Sequence of chain 1.A:
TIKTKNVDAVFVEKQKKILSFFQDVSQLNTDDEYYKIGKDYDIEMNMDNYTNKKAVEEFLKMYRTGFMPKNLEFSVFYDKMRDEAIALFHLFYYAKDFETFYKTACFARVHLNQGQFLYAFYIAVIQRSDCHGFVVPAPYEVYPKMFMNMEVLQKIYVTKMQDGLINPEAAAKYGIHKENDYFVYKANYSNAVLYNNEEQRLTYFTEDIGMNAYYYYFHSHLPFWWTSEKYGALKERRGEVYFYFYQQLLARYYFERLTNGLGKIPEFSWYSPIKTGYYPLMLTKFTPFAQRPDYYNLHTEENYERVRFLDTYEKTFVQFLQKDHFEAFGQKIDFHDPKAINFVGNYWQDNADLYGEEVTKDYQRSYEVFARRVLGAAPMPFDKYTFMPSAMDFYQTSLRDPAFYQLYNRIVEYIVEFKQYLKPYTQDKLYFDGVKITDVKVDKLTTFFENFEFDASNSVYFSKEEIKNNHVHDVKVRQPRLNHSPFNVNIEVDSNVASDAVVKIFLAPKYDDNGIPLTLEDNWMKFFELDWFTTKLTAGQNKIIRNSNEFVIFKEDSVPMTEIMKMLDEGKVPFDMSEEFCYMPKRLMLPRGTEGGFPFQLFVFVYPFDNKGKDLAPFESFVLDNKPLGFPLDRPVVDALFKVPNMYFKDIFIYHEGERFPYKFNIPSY

Binding-site contacts:
Ligand atom O5 contacts residue ALA215 of chain 1.E at 4.0 Å.
Ligand atom C2 contacts residue ASN211 of chain 1.E at 2.6 Å.
Ligand atom C8 contacts residue ASN689 of chain 1.E at 4.1 Å.
Ligand atom O5 contacts residue ASN211 of chain 1.E at 2.2 Å (h-bond).
Ligand atom C8 contacts residue TYR197 of chain 1.E at 4.0 Å (hydrophobic).
Ligand atom O4 contacts residue VAL85 of chain 1.C at 4.0 Å.
Ligand atom N2 contacts residue ASN211 of chain 1.E at 3.0 Å (h-bond).
Ligand atom O6 contacts residue ALA215 of chain 1.E at 3.9 Å.
Ligand atom O3 contacts residue ASN689 of chain 1.E at 3.7 Å.
Ligand atom C3 contacts residue ASN689 of chain 1.E at 3.5 Å.
Ligand atom O7 contacts residue ASN211 of chain 1.E at 3.6 Å.
Ligand atom C7 contacts residue ILE690 of chain 1.E at 4.2 Å (hydrophobic).
Ligand atom C8 contacts residue LYS209 of chain 1.E at 3.3 Å.
Ligand atom N2 contacts residue ASN689 of chain 1.E at 3.2 Å (h-bond).
Ligand atom C1 contacts residue ASN211 of chain 1.E at 1.4 Å.
Ligand atom O7 contacts residue ILE690 of chain 1.E at 3.4 Å.
Ligand atom C3 contacts residue ASN211 of chain 1.E at 3.8 Å.
Ligand atom C5 contacts residue ASN211 of chain 1.E at 3.6 Å.
Ligand atom O5 contacts residue PRO691 of chain 1.E at 4.3 Å.
Ligand atom C6 contacts residue TYR686 of chain 1.E at 3.9 Å (hydrophobic).
Ligand atom C7 contacts residue ASN211 of chain 1.E at 3.5 Å.
Ligand atom C5 contacts residue TYR686 of chain 1.E at 4.2 Å (hydrophobic).
Ligand atom C8 contacts residue LYS178 of chain 1.E at 4.1 Å.
Ligand atom C2 contacts residue ASN689 of chain 1.E at 3.9 Å.
Ligand atom O4 contacts residue PHE87 of chain 1.C at 4.0 Å.
Ligand atom O7 contacts residue LYS178 of chain 1.E at 3.6 Å.
Ligand atom C1 contacts residue ASN689 of chain 1.E at 4.0 Å.
Ligand atom O6 contacts residue PRO691 of chain 1.E at 3.9 Å.
Ligand atom O5 contacts residue TYR686 of chain 1.E at 4.1 Å.
Ligand atom C8 contacts residue ALA210 of chain 1.E at 4.2 Å (hydrophobic).
Ligand atom O7 contacts residue GLU174 of chain 1.E at 3.5 Å (salt-bridge).
Ligand atom O6 contacts residue PRO89 of chain 1.C at 3.4 Å.
Ligand atom O6 contacts residue LYS196 of chain 1.E at 3.7 Å.
Ligand atom O3 contacts residue PRO691 of chain 1.E at 3.7 Å.
Ligand atom C8 contacts residue TYR686 of chain 1.E at 3.9 Å (hydrophobic).
Ligand atom O4 contacts residue ILE690 of chain 1.E at 3.6 Å.
Ligand atom C8 contacts residue PRO540 of chain 1.A at 4.0 Å (hydrophobic).
Ligand atom C4 contacts residue ASN211 of chain 1.E at 4.2 Å.
Ligand atom O4 contacts residue GLY86 of chain 1.C at 3.2 Å.
Ligand atom C7 contacts residue ASN689 of chain 1.E at 4.1 Å.

The protein below binds the small molecule below.
Small molecule (SMILES): CC(=O)N[C@H]1[C@H](O[C@H]2[C@H](O)[C@@H](NC(C)=O)CO[C@@H]2CO)O[C@H](CO)[C@@H](O[C@@H]2O[C@H](CO[C@H]3O[C@H](CO)[C@@H](O)[C@H](O)[C@@H]3O)[C@@H](O)[C@H](O[C@@H]3O[C@H](CO)[C@@H](O)[C@H](O[C@@H]4O[C@H](CO)[C@@H](O)[C@H](O)[C@@H]4O)[C@@H]3O)[C@@H]2O)[C@@H]1O

Sequence of chain 1.C:
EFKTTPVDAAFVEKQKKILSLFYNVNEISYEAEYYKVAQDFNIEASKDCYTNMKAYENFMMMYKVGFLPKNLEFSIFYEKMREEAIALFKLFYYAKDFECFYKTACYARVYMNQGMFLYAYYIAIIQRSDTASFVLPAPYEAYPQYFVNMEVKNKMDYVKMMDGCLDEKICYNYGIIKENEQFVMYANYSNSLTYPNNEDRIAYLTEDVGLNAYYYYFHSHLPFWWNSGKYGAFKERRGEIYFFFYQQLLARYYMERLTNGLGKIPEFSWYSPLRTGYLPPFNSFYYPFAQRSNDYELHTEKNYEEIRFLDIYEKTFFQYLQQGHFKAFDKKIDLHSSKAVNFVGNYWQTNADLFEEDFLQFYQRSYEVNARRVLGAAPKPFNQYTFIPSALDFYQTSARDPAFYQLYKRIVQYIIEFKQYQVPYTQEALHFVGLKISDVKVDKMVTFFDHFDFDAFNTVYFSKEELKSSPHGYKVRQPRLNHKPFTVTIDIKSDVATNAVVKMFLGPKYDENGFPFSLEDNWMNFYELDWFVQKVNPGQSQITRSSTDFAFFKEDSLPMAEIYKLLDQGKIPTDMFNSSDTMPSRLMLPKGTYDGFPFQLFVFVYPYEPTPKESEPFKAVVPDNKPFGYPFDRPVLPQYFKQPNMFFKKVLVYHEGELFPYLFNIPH

Sequence of chain 1.E:
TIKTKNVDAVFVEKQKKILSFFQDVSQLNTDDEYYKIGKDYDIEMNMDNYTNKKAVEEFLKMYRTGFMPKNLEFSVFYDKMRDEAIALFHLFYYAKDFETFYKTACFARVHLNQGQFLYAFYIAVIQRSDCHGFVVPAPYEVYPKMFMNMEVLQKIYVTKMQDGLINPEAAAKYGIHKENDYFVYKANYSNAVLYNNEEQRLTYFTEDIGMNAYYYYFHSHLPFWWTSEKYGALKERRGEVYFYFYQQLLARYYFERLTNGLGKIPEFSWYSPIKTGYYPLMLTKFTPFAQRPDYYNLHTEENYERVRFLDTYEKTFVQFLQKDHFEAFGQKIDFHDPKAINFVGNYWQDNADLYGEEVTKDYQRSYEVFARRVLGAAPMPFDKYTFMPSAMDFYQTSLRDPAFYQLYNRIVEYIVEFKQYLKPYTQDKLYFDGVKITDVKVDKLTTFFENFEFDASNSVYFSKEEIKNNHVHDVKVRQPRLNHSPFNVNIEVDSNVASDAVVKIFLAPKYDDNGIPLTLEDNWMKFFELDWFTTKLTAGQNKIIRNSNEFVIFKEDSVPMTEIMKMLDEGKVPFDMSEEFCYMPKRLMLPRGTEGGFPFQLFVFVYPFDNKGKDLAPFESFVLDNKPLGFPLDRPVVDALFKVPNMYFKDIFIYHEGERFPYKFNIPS